Sequence of chain 1.B:
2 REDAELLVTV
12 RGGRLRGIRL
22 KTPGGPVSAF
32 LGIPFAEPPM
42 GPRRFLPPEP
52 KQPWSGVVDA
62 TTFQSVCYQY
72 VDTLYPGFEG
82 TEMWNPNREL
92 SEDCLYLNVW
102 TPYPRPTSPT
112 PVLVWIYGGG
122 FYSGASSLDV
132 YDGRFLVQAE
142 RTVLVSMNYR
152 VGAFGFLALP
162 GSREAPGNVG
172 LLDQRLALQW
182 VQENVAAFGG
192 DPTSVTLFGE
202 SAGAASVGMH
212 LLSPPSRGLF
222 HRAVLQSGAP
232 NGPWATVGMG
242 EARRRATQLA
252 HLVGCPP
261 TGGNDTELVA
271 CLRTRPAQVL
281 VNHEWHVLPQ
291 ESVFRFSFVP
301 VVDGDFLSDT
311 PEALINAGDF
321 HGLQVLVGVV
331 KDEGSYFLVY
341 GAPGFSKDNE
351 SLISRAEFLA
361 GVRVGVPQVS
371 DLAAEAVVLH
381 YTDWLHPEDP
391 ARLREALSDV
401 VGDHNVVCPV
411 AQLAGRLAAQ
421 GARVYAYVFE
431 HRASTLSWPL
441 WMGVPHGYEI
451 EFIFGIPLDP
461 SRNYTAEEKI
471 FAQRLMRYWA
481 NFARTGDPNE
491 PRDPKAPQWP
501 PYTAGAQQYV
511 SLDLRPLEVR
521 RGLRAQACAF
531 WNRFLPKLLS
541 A

The small molecule below binds the protein below.
Small molecule (SMILES): CCOP(=O)(O)O

Binding-site contacts:
Ligand atom C11 contacts residue PHE296 of chain 1.B at 3.5 Å (hydrophobic).
Ligand atom O4 contacts residue HIS446 of chain 1.B at 3.0 Å (h-bond).
Ligand atom O3 contacts residue SER202 of chain 1.B at 2.5 Å (h-bond).
Ligand atom O2 contacts residue HIS446 of chain 1.B at 4.4 Å.
Ligand atom O4 contacts residue GLY120 of chain 1.B at 4.2 Å.
Ligand atom O2 contacts residue TRP235 of chain 1.B at 4.3 Å.
Ligand atom P contacts residue GLY121 of chain 1.B at 3.8 Å.
Ligand atom O3 contacts residue GLY120 of chain 1.B at 2.8 Å (h-bond).
Ligand atom C11 contacts residue HIS446 of chain 1.B at 4.2 Å.
Ligand atom C12 contacts residue TRP235 of chain 1.B at 3.6 Å (hydrophobic).
Ligand atom O3 contacts residue GLY121 of chain 1.B at 2.6 Å (h-bond).
Ligand atom O3 contacts residue GLY119 of chain 1.B at 3.8 Å.
Ligand atom C11 contacts residue SER202 of chain 1.B at 3.3 Å.
Ligand atom C11 contacts residue PHE337 of chain 1.B at 3.6 Å (hydrophobic).
Ligand atom O2 contacts residue SER202 of chain 1.B at 2.6 Å (h-bond).
Ligand atom O4 contacts residue GLY121 of chain 1.B at 4.3 Å.
Ligand atom C12 contacts residue PHE337 of chain 1.B at 3.9 Å (hydrophobic).
Ligand atom P contacts residue SER202 of chain 1.B at 1.6 Å.
Ligand atom O3 contacts residue ALA203 of chain 1.B at 2.8 Å (h-bond).
Ligand atom C12 contacts residue SER202 of chain 1.B at 3.6 Å.
Ligand atom C11 contacts residue PHE294 of chain 1.B at 4.5 Å (hydrophobic).
Ligand atom P contacts residue GLY120 of chain 1.B at 4.0 Å.
Ligand atom P contacts residue ALA203 of chain 1.B at 3.5 Å.
Ligand atom O4 contacts residue PHE337 of chain 1.B at 4.5 Å.
Ligand atom O2 contacts residue GLY121 of chain 1.B at 4.0 Å.
Ligand atom C12 contacts residue PHE296 of chain 1.B at 4.3 Å (hydrophobic).
Ligand atom P contacts residue HIS446 of chain 1.B at 3.5 Å.
Ligand atom C12 contacts residue PHE294 of chain 1.B at 4.3 Å (hydrophobic).
Ligand atom O2 contacts residue ALA203 of chain 1.B at 4.3 Å.
Ligand atom O2 contacts residue PHE296 of chain 1.B at 3.6 Å.
Ligand atom O4 contacts residue SER202 of chain 1.B at 2.6 Å (h-bond).